The protein below binds the small molecule below.
Small molecule (SMILES): CCOc1noc2cc(OCCC3CCN(c4ccc(C)nn4)CC3)ccc12

Binding-site contacts:
Ligand atom C09 contacts residue TYR191 of chain 39.A at 3.6 Å (hydrophobic).
Ligand atom C27 contacts residue PHE180 of chain 39.A at 3.2 Å (hydrophobic).
Ligand atom O16 contacts residue ILE99 of chain 39.A at 3.6 Å.
Ligand atom N08 contacts residue LEU101 of chain 39.A at 3.8 Å.
Ligand atom C22 contacts residue ILE99 of chain 39.A at 3.9 Å (hydrophobic).
Ligand atom C14 contacts residue SER121 of chain 39.A at 3.5 Å.
Ligand atom C05 contacts residue LEU101 of chain 39.A at 3.9 Å (hydrophobic).
Ligand atom C15 contacts residue ILE123 of chain 39.A at 3.6 Å (hydrophobic).
Ligand atom C01 contacts residue TYR192 of chain 39.A at 2.9 Å (hydrophobic).
Ligand atom O26 contacts residue TYR145 of chain 39.A at 3.2 Å.
Ligand atom C12 contacts residue ILE99 of chain 39.A at 3.7 Å (hydrophobic).
Ligand atom O26 contacts residue PHE180 of chain 39.A at 3.7 Å.
Ligand atom C19 contacts residue LEU182 of chain 39.A at 3.6 Å (hydrophobic).
Ligand atom C28 contacts residue MET144 of chain 39.A at 3.8 Å (hydrophobic).
Ligand atom C15 contacts residue LEU182 of chain 39.A at 3.7 Å (hydrophobic).
Ligand atom N07 contacts residue LEU101 of chain 39.A at 3.7 Å.
Ligand atom C28 contacts residue TYR143 of chain 39.A at 3.4 Å (hydrophobic).
Ligand atom C18 contacts residue LEU182 of chain 39.A at 3.2 Å (hydrophobic).
Ligand atom C01 contacts residue THR207 of chain 39.A at 2.9 Å.
Ligand atom O23 contacts residue LEU216 of chain 39.A at 3.7 Å.
Ligand atom C09 contacts residue LEU101 of chain 39.A at 3.8 Å (hydrophobic).
Ligand atom C18 contacts residue TYR145 of chain 39.A at 3.8 Å (hydrophobic).
Ligand atom C17 contacts residue LEU182 of chain 39.A at 3.7 Å (hydrophobic).
Ligand atom C19 contacts residue TYR145 of chain 39.A at 3.2 Å (hydrophobic).
Ligand atom C14 contacts residue HIS237 of chain 39.A at 3.5 Å.
Ligand atom N24 contacts residue LEU216 of chain 39.A at 3.5 Å.
Ligand atom C18 contacts residue ILE99 of chain 39.A at 3.8 Å (hydrophobic).
Ligand atom C22 contacts residue ILE123 of chain 39.A at 3.6 Å (hydrophobic).
Ligand atom C17 contacts residue ILE99 of chain 39.A at 3.8 Å (hydrophobic).
Ligand atom N06 contacts residue LEU101 of chain 39.A at 3.2 Å.
Ligand atom C28 contacts residue TYR145 of chain 39.A at 3.3 Å (hydrophobic).
Ligand atom C28 contacts residue ALA167 of chain 39.A at 3.1 Å (hydrophobic).
Ligand atom C03 contacts residue ASN211 of chain 39.A at 3.1 Å.
Ligand atom C13 contacts residue MET213 of chain 39.A at 3.4 Å (hydrophobic).
Ligand atom C21 contacts residue ILE123 of chain 39.A at 3.8 Å (hydrophobic).
Ligand atom C04 contacts residue MET213 of chain 39.A at 3.9 Å (hydrophobic).
Ligand atom C04 contacts residue ASN211 of chain 39.A at 3.4 Å.
Ligand atom N24 contacts residue PHE180 of chain 39.A at 3.6 Å.
Ligand atom C10 contacts residue TYR191 of chain 39.A at 3.7 Å (hydrophobic).
Ligand atom C25 contacts residue PHE180 of chain 39.A at 3.5 Å (hydrophobic).

Sequence of chain 39.A:
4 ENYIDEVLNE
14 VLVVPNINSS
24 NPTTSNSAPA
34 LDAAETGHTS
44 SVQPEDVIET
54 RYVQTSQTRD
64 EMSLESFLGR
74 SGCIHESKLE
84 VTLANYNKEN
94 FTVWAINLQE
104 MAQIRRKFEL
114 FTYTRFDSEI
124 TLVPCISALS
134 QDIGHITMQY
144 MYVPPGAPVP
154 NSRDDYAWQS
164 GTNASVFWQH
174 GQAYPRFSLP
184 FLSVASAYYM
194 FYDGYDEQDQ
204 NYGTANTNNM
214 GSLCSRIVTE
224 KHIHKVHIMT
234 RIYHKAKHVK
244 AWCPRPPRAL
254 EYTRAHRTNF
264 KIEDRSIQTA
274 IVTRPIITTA